A small-molecule ligand and the protein it binds are described below.
Small molecule (SMILES): C[C@@H]1CC[C@@]2(OC1)O[C@H]1C[C@H]3[C@@H]4CC=C5C[C@@H](OCCC(CO[C@H]6O[C@H](CO)[C@@H](O[C@H]7O[C@H](CO)[C@@H](O)[C@H](O)[C@H]7O)[C@H](O)[C@H]6O)CO[C@H]6O[C@H](CO)[C@@H](O[C@H]7O[C@H](CO)[C@@H](O)[C@H](O)[C@H]7O)[C@H](O)[C@H]6O)CC[C@]5(C)[C@H]4CC[C@]3(C)[C@H]1[C@@H]2C

Sequence of chain 1.A:
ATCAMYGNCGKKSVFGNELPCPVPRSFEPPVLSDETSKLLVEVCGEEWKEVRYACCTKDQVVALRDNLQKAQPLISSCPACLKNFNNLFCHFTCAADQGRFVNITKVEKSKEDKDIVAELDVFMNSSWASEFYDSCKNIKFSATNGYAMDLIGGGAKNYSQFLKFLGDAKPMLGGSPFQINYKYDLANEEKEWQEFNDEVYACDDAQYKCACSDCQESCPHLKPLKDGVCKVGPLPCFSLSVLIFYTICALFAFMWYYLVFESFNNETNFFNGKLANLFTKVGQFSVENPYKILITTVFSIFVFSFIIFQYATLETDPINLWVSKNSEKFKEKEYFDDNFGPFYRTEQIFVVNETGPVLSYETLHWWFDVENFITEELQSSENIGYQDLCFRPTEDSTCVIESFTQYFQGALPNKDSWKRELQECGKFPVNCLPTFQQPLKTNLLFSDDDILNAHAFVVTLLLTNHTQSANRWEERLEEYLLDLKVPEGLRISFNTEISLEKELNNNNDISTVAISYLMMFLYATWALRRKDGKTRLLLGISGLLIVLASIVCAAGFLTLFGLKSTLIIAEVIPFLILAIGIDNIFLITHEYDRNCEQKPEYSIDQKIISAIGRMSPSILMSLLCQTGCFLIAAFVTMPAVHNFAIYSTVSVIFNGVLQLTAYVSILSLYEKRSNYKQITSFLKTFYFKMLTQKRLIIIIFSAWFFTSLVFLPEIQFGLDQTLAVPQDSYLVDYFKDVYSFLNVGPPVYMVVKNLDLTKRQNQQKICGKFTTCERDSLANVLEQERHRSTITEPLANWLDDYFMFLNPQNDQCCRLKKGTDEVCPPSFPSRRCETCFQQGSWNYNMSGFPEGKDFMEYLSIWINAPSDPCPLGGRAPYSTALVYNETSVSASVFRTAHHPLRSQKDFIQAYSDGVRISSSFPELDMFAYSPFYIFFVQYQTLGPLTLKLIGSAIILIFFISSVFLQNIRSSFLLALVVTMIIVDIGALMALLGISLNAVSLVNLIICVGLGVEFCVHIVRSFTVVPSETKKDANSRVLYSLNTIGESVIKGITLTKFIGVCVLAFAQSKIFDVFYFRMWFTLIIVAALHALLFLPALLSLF

Binding-site contacts:
Ligand atom C19 contacts residue PRO441 of chain 1.A at 3.8 Å (hydrophobic).
Ligand atom O80 contacts residue PHE391 of chain 1.A at 4.1 Å.
Ligand atom O31 contacts residue ASN165 of chain 1.A at 3.9 Å.
Ligand atom C77 contacts residue LEU492 of chain 1.A at 4.2 Å (hydrophobic).
Ligand atom O6B contacts residue GLN485 of chain 1.A at 4.1 Å.
Ligand atom C18 contacts residue PRO441 of chain 1.A at 4.0 Å (hydrophobic).
Ligand atom C05 contacts residue ARG950 of chain 1.A at 4.2 Å.
Ligand atom C18 contacts residue GLN486 of chain 1.A at 4.2 Å.
Ligand atom C16 contacts residue PRO932 of chain 1.A at 4.2 Å (hydrophobic).
Ligand atom C2C contacts residue PRO926 of chain 1.A at 4.1 Å (hydrophobic).
Ligand atom C09 contacts residue GLU450 of chain 1.A at 3.7 Å.
Ligand atom C03 contacts residue LEU510 of chain 1.A at 4.2 Å (hydrophobic).
Ligand atom O5B contacts residue SER922 of chain 1.A at 3.5 Å (h-bond).
Ligand atom C5B contacts residue SER922 of chain 1.A at 4.2 Å.
Ligand atom O2B contacts residue PRO926 of chain 1.A at 3.9 Å.
Ligand atom C79 contacts residue PHE391 of chain 1.A at 3.8 Å (hydrophobic).
Ligand atom C10 contacts residue LEU510 of chain 1.A at 3.9 Å (hydrophobic).
Ligand atom C6B contacts residue ASP923 of chain 1.A at 4.2 Å.
Ligand atom C6B contacts residue GLN485 of chain 1.A at 3.6 Å.
Ligand atom O1 contacts residue ASP923 of chain 1.A at 4.1 Å.
Ligand atom C01 contacts residue GLU450 of chain 1.A at 3.5 Å.
Ligand atom C10 contacts residue GLU450 of chain 1.A at 3.3 Å.
Ligand atom C48 contacts residue GLN485 of chain 1.A at 3.9 Å.
Ligand atom O1B contacts residue GLN485 of chain 1.A at 4.2 Å.
Ligand atom C09 contacts residue VAL448 of chain 1.A at 4.0 Å (hydrophobic).
Ligand atom C6 contacts residue GLN485 of chain 1.A at 3.5 Å.
Ligand atom C02 contacts residue GLU450 of chain 1.A at 3.9 Å.
Ligand atom C10 contacts residue VAL448 of chain 1.A at 3.8 Å (hydrophobic).
Ligand atom O6B contacts residue ASP923 of chain 1.A at 4.0 Å.
Ligand atom C4B contacts residue GLN485 of chain 1.A at 4.2 Å.
Ligand atom CG1 contacts residue ALA931 of chain 1.A at 3.4 Å (hydrophobic).
Ligand atom C22 contacts residue GLN485 of chain 1.A at 3.0 Å.
Ligand atom C75 contacts residue LEU510 of chain 1.A at 3.3 Å (hydrophobic).
Ligand atom C12 contacts residue GLN486 of chain 1.A at 2.9 Å.
Ligand atom O6 contacts residue GLN485 of chain 1.A at 3.9 Å.
Ligand atom C22 contacts residue PHE484 of chain 1.A at 4.2 Å (hydrophobic).
Ligand atom C24 contacts residue GLN485 of chain 1.A at 2.9 Å.
Ligand atom O6C contacts residue PRO932 of chain 1.A at 3.5 Å.
Ligand atom C23 contacts residue GLN485 of chain 1.A at 3.4 Å.
Ligand atom C75 contacts residue GLU450 of chain 1.A at 4.1 Å.